This small molecule binds to this protein.
Small molecule (SMILES): O=C(N[C@@H]1CCCN(c2ncnc3[nH]ccc23)C1)[C@H](Nc1cc(F)cc(Cl)c1)C1CC1

Binding-site contacts:
Ligand atom N3 contacts residue ASP149 of chain 1.A at 2.8 Å (salt-bridge).
Ligand atom C13 contacts residue LYS40 of chain 1.A at 3.7 Å.
Ligand atom CL1 contacts residue GLY24 of chain 1.A at 3.1 Å.
Ligand atom C19 contacts residue MET87 of chain 1.A at 3.0 Å (hydrophobic).
Ligand atom C19 contacts residue LEU18 of chain 1.A at 3.8 Å (hydrophobic).
Ligand atom C14 contacts residue LYS40 of chain 1.A at 3.8 Å.
Ligand atom C20 contacts residue ALA38 of chain 1.A at 3.7 Å (hydrophobic).
Ligand atom N6 contacts residue ALA38 of chain 1.A at 3.2 Å.
Ligand atom N3 contacts residue LYS40 of chain 1.A at 3.4 Å (salt-bridge).
Ligand atom C12 contacts residue LYS40 of chain 1.A at 3.5 Å.
Ligand atom N6 contacts residue THR84 of chain 1.A at 3.6 Å (h-bond).
Ligand atom C1 contacts residue LEU138 of chain 1.A at 3.7 Å (hydrophobic).
Ligand atom C21 contacts residue LYS40 of chain 1.A at 3.8 Å.
Ligand atom O1 contacts residue LYS40 of chain 1.A at 2.8 Å (salt-bridge).
Ligand atom C8 contacts residue ASP149 of chain 1.A at 3.7 Å.
Ligand atom N5 contacts residue TYR86 of chain 1.A at 3.6 Å.
Ligand atom C15 contacts residue PHE23 of chain 1.A at 3.4 Å (hydrophobic).
Ligand atom C7 contacts residue LYS40 of chain 1.A at 3.8 Å.
Ligand atom CL1 contacts residue VAL26 of chain 1.A at 3.4 Å.
Ligand atom C13 contacts residue ASP149 of chain 1.A at 3.4 Å.
Ligand atom C21 contacts residue ALA38 of chain 1.A at 3.7 Å (hydrophobic).
Ligand atom N4 contacts residue MET87 of chain 1.A at 3.7 Å.
Ligand atom C10 contacts residue ASP149 of chain 1.A at 3.4 Å.
Ligand atom N6 contacts residue LEU138 of chain 1.A at 3.7 Å.
Ligand atom F1 contacts residue ILE82 of chain 1.A at 3.5 Å.
Ligand atom N5 contacts residue MET87 of chain 1.A at 2.9 Å (h-bond).
Ligand atom C21 contacts residue LEU138 of chain 1.A at 3.4 Å (hydrophobic).
Ligand atom C11 contacts residue ARG135 of chain 1.A at 3.5 Å.
Ligand atom C22 contacts residue LEU138 of chain 1.A at 3.4 Å (hydrophobic).
Ligand atom C16 contacts residue PHE23 of chain 1.A at 3.6 Å (hydrophobic).
Ligand atom C14 contacts residue PHE23 of chain 1.A at 3.7 Å (hydrophobic).
Ligand atom C21 contacts residue THR84 of chain 1.A at 3.4 Å.
Ligand atom CL1 contacts residue PHE23 of chain 1.A at 3.6 Å.
Ligand atom CL1 contacts residue VAL25 of chain 1.A at 3.4 Å.
Ligand atom N6 contacts residue GLU85 of chain 1.A at 2.9 Å (salt-bridge).
Ligand atom C9 contacts residue ASP149 of chain 1.A at 3.5 Å.
Ligand atom F1 contacts residue LEU152 of chain 1.A at 3.7 Å.
Ligand atom C12 contacts residue ASP149 of chain 1.A at 3.5 Å.
Ligand atom C13 contacts residue LEU152 of chain 1.A at 3.7 Å (hydrophobic).
Ligand atom C4 contacts residue LEU18 of chain 1.A at 3.6 Å (hydrophobic).

Sequence of chain 1.A:
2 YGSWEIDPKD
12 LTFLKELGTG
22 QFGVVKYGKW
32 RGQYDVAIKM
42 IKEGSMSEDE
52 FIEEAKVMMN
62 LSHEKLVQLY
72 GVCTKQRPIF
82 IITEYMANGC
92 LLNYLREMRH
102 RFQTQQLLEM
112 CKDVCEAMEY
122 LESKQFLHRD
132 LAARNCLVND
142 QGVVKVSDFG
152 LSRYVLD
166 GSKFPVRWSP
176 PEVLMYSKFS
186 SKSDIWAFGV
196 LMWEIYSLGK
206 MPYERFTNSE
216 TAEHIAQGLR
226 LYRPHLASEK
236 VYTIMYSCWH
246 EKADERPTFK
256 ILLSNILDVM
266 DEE